The protein below binds the small molecule below.
Small molecule (SMILES): CCOC(=O)CC[C@H](C[C@@H]1CCNC1=O)NC(=O)[C@@H](CC(=O)[C@@H](NC(=O)c1cc(C)on1)C(C)C)Cc1ccc(F)cc1

Binding-site contacts:
Ligand atom C81 contacts residue GLY165 of chain 1.F at 3.3 Å.
Ligand atom O23 contacts residue ALA145 of chain 1.F at 3.4 Å.
Ligand atom C07 contacts residue HIS41 of chain 1.F at 3.4 Å.
Ligand atom O03 contacts residue GLY164 of chain 1.F at 3.2 Å.
Ligand atom N17 contacts residue GLY165 of chain 1.F at 3.5 Å (h-bond).
Ligand atom C08 contacts residue LEU128 of chain 1.F at 3.4 Å (hydrophobic).
Ligand atom C08 contacts residue GLU72 of chain 1.F at 3.4 Å.
Ligand atom C78 contacts residue SER129 of chain 1.F at 3.6 Å.
Ligand atom C14 contacts residue LYS144 of chain 1.F at 3.6 Å.
Ligand atom O18 contacts residue THR143 of chain 1.F at 2.4 Å (h-bond).
Ligand atom C07 contacts residue LEU128 of chain 1.F at 3.4 Å (hydrophobic).
Ligand atom O23 contacts residue GLY146 of chain 1.F at 3.1 Å (h-bond).
Ligand atom C16 contacts residue GLY164 of chain 1.F at 3.4 Å.
Ligand atom O60 contacts residue SER129 of chain 1.F at 2.8 Å (h-bond).
Ligand atom O18 contacts residue GLY165 of chain 1.F at 3.3 Å (h-bond).
Ligand atom C20 contacts residue HIS41 of chain 1.F at 3.3 Å.
Ligand atom C16 contacts residue GLY165 of chain 1.F at 3.0 Å.
Ligand atom N5 contacts residue ASN166 of chain 1.F at 3.4 Å (h-bond).
Ligand atom O03 contacts residue GLY165 of chain 1.F at 3.2 Å (h-bond).
Ligand atom C13 contacts residue CYS148 of chain 1.F at 2.6 Å (hydrophobic).
Ligand atom O4 contacts residue ASN166 of chain 1.F at 3.5 Å.
Ligand atom C14 contacts residue CYS148 of chain 1.F at 3.2 Å (hydrophobic).
Ligand atom O60 contacts residue ASN127 of chain 1.F at 3.5 Å (h-bond).
Ligand atom N58 contacts residue GLY165 of chain 1.F at 3.1 Å (h-bond).
Ligand atom C19 contacts residue CYS148 of chain 1.F at 1.8 Å (hydrophobic).
Ligand atom C82 contacts residue SER129 of chain 1.F at 3.4 Å.
Ligand atom F1 contacts residue ARG40 of chain 1.F at 3.5 Å.
Ligand atom N17 contacts residue THR143 of chain 1.F at 2.9 Å (h-bond).
Ligand atom O18 contacts residue HIS162 of chain 1.F at 2.7 Å (h-bond).
Ligand atom C20 contacts residue CYS148 of chain 1.F at 2.7 Å (hydrophobic).
Ligand atom N5 contacts residue GLY165 of chain 1.F at 3.1 Å.
Ligand atom C08 contacts residue ARG40 of chain 1.F at 3.4 Å.
Ligand atom N12 contacts residue ILE163 of chain 1.F at 3.2 Å (h-bond).
Ligand atom N12 contacts residue CYS148 of chain 1.F at 2.9 Å (h-bond).
Ligand atom O4 contacts residue PHE171 of chain 1.F at 2.8 Å.
Ligand atom C57 contacts residue SER129 of chain 1.F at 3.2 Å.
Ligand atom C07 contacts residue GLU72 of chain 1.F at 3.5 Å.
Ligand atom O18 contacts residue GLY164 of chain 1.F at 3.3 Å.
Ligand atom F1 contacts residue LYS131 of chain 1.F at 3.2 Å.
Ligand atom C02 contacts residue SER129 of chain 1.F at 3.2 Å.

Sequence of chain 1.F:
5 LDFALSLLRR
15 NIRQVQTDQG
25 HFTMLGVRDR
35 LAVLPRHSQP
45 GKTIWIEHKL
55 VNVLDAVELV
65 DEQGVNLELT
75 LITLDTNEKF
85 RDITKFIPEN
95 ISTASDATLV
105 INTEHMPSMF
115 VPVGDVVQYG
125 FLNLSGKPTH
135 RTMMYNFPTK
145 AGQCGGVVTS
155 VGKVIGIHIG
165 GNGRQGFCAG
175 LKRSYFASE